Sequence of chain 1.A:
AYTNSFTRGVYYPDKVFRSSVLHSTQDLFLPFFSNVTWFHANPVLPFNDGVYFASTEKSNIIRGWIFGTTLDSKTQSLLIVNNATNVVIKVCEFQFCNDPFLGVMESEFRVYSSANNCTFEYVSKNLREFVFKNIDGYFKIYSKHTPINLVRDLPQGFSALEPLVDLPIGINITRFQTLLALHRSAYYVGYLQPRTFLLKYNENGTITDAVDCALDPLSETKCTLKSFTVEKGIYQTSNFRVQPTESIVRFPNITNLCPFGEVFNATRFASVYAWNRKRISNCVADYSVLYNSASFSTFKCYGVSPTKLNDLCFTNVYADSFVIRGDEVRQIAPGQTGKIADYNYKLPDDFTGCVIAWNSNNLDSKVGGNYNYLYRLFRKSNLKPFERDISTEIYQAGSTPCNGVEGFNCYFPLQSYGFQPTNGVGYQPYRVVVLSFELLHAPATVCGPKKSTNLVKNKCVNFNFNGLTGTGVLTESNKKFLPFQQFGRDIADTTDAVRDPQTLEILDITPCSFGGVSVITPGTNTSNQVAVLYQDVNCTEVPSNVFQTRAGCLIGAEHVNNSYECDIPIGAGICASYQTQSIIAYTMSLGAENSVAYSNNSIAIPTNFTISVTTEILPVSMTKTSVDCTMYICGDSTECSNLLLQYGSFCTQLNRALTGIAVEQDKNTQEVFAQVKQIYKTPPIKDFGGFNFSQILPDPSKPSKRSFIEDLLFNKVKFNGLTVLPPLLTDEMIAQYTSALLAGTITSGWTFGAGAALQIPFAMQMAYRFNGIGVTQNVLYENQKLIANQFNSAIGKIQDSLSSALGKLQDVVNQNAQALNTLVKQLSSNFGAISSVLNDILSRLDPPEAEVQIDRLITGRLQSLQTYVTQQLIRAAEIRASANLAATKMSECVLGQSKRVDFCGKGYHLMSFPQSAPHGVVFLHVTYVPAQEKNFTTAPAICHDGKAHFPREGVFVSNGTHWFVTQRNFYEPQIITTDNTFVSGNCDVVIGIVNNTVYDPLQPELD

Binding-site contacts:
Ligand atom N2 contacts residue GLN580 of chain 1.A at 3.1 Å (h-bond).
Ligand atom C3 contacts residue ASN331 of chain 1.A at 3.7 Å.
Ligand atom C5 contacts residue ASN331 of chain 1.A at 3.5 Å.
Ligand atom C2 contacts residue GLN580 of chain 1.A at 4.0 Å.
Ligand atom C8 contacts residue LEU582 of chain 1.A at 3.7 Å (hydrophobic).
Ligand atom C8 contacts residue GLN580 of chain 1.A at 3.5 Å.
Ligand atom C1 contacts residue GLN580 of chain 1.A at 4.3 Å.
Ligand atom C7 contacts residue GLN580 of chain 1.A at 3.6 Å.
Ligand atom C7 contacts residue ASN331 of chain 1.A at 3.9 Å.
Ligand atom C1 contacts residue ASN331 of chain 1.A at 1.3 Å.
Ligand atom C2 contacts residue ASN331 of chain 1.A at 2.4 Å.
Ligand atom N2 contacts residue ASN331 of chain 1.A at 2.8 Å (h-bond).
Ligand atom O5 contacts residue ASN331 of chain 1.A at 2.3 Å (h-bond).
Ligand atom C4 contacts residue ASN331 of chain 1.A at 4.1 Å.
Ligand atom C3 contacts residue GLN580 of chain 1.A at 4.1 Å.

A small-molecule ligand and the protein it binds are described below.
Small molecule (SMILES): CC(=O)N[C@H]1[C@H](O[C@H]2[C@H](O)[C@@H](NC(C)=O)CO[C@@H]2CO)O[C@H](CO)[C@@H](O)[C@@H]1O